This small molecule binds to this protein.
Small molecule (SMILES): Nc1ncnc2c1ncn2[C@@H]1O[C@@H]2CO[P](=O)(O)O[C@H]2[C@H]1O

Sequence of chain 1.A:
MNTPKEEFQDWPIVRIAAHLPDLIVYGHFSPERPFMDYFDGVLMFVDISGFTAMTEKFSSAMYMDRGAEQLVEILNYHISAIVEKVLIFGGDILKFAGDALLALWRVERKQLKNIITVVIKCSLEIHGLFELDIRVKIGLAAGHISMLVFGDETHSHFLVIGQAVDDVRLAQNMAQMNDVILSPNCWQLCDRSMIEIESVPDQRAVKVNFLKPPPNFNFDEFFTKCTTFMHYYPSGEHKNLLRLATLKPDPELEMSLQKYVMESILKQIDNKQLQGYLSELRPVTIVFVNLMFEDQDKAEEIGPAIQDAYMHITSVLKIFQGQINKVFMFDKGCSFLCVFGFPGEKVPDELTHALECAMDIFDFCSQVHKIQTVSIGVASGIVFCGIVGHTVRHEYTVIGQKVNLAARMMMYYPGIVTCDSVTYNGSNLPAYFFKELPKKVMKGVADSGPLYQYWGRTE

Binding-site contacts:
Ligand atom C6 contacts residue ALA97 of chain 1.A at 3.9 Å (hydrophobic).
Ligand atom C5 contacts residue VAL411 of chain 1.A at 3.5 Å (hydrophobic).
Ligand atom P contacts residue ARG416 of chain 1.A at 3.2 Å.
Ligand atom O5' contacts residue ARG416 of chain 1.A at 2.4 Å (salt-bridge).
Ligand atom N6 contacts residue THR405 of chain 1.A at 3.3 Å (h-bond).
Ligand atom N7 contacts residue ASN412 of chain 1.A at 3.8 Å.
Ligand atom N9 contacts residue ASN412 of chain 1.A at 3.6 Å.
Ligand atom C1' contacts residue ASN412 of chain 1.A at 4.0 Å.
Ligand atom C2 contacts residue LEU345 of chain 1.A at 3.5 Å (hydrophobic).
Ligand atom O1P contacts residue ASN180 of chain 1.A at 3.9 Å.
Ligand atom O2' contacts residue PHE338 of chain 1.A at 3.0 Å.
Ligand atom C4 contacts residue VAL411 of chain 1.A at 3.9 Å (hydrophobic).
Ligand atom N6 contacts residue ALA97 of chain 1.A at 3.7 Å.
Ligand atom O4' contacts residue ASN412 of chain 1.A at 3.4 Å (h-bond).
Ligand atom O3' contacts residue PHE338 of chain 1.A at 3.9 Å.
Ligand atom C5' contacts residue ARG416 of chain 1.A at 3.0 Å.
Ligand atom N6 contacts residue VAL406 of chain 1.A at 2.8 Å (h-bond).
Ligand atom N6 contacts residue LEU345 of chain 1.A at 3.6 Å.
Ligand atom O3' contacts residue ARG176 of chain 1.A at 3.7 Å.
Ligand atom N1 contacts residue PHE336 of chain 1.A at 3.5 Å.
Ligand atom N1 contacts residue ALA97 of chain 1.A at 3.5 Å.
Ligand atom C8 contacts residue VAL411 of chain 1.A at 3.5 Å (hydrophobic).
Ligand atom C6 contacts residue LEU345 of chain 1.A at 3.3 Å (hydrophobic).
Ligand atom N7 contacts residue VAL411 of chain 1.A at 3.3 Å.
Ligand atom C8 contacts residue ASN412 of chain 1.A at 2.8 Å.
Ligand atom N6 contacts residue GLY98 of chain 1.A at 3.2 Å (h-bond).
Ligand atom O1P contacts residue ARG416 of chain 1.A at 3.7 Å.
Ligand atom N3 contacts residue PHE336 of chain 1.A at 3.8 Å.
Ligand atom C4' contacts residue ALA415 of chain 1.A at 3.8 Å (hydrophobic).
Ligand atom N7 contacts residue VAL406 of chain 1.A at 3.8 Å.
Ligand atom N9 contacts residue VAL411 of chain 1.A at 3.9 Å.
Ligand atom C2 contacts residue PHE336 of chain 1.A at 2.9 Å (hydrophobic).
Ligand atom N3 contacts residue PHE296 of chain 1.A at 4.0 Å.
Ligand atom N1 contacts residue LEU345 of chain 1.A at 3.1 Å.
Ligand atom C5 contacts residue VAL406 of chain 1.A at 4.0 Å (hydrophobic).
Ligand atom C6 contacts residue VAL406 of chain 1.A at 3.8 Å (hydrophobic).
Ligand atom C5 contacts residue LEU345 of chain 1.A at 4.0 Å (hydrophobic).
Ligand atom C2 contacts residue ALA97 of chain 1.A at 3.8 Å (hydrophobic).
Ligand atom O2P contacts residue ARG416 of chain 1.A at 3.2 Å (salt-bridge).
Ligand atom C6 contacts residue GLY98 of chain 1.A at 3.7 Å.